A protein and the small-molecule ligand that binds it are described below.
Small molecule (SMILES): CCC(CC)O[C@@H]1C=C(C(=O)O)C[C@H](N)[C@H]1NC(C)=O

Sequence of chain 1.B:
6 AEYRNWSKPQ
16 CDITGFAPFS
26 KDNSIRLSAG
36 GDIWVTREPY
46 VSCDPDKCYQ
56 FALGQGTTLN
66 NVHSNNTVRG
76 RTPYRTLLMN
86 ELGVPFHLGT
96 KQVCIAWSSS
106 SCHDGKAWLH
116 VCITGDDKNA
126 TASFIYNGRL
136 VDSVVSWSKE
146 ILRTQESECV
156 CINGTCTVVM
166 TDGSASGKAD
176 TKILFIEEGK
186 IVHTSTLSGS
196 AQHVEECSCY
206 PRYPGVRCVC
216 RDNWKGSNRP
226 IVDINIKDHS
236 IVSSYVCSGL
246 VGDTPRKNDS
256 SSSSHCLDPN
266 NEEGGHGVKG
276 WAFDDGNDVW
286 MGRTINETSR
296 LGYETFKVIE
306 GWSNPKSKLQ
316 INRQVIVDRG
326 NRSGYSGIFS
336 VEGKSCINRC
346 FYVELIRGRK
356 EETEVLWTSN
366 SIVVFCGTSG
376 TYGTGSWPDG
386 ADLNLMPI

Binding-site contacts:
Ligand atom C5 contacts residue TYR330 of chain 1.B at 4.3 Å (hydrophobic).
Ligand atom C10 contacts residue ARG76 of chain 1.B at 3.4 Å.
Ligand atom C1 contacts residue ARG216 of chain 1.B at 3.9 Å.
Ligand atom O1A contacts residue TYR330 of chain 1.B at 3.4 Å (h-bond).
Ligand atom C11 contacts residue ILE146 of chain 1.B at 4.0 Å (hydrophobic).
Ligand atom C81 contacts residue ARG148 of chain 1.B at 3.8 Å.
Ligand atom O10 contacts residue ARG76 of chain 1.B at 2.3 Å (salt-bridge).
Ligand atom C3 contacts residue ARG42 of chain 1.B at 3.9 Å.
Ligand atom C1 contacts residue ARG42 of chain 1.B at 4.2 Å.
Ligand atom C91 contacts residue GLU200 of chain 1.B at 3.7 Å.
Ligand atom C6 contacts residue GLU201 of chain 1.B at 3.7 Å.
Ligand atom O1B contacts residue ARG216 of chain 1.B at 2.9 Å (salt-bridge).
Ligand atom O1A contacts residue ARG295 of chain 1.B at 2.9 Å (salt-bridge).
Ligand atom C1 contacts residue TYR330 of chain 1.B at 2.9 Å (hydrophobic).
Ligand atom C2 contacts residue TYR330 of chain 1.B at 3.0 Å (hydrophobic).
Ligand atom C4 contacts residue GLU201 of chain 1.B at 4.2 Å.
Ligand atom C11 contacts residue ARG76 of chain 1.B at 3.6 Å.
Ligand atom C7 contacts residue TYR330 of chain 1.B at 3.5 Å (hydrophobic).
Ligand atom N4 contacts residue GLU43 of chain 1.B at 3.0 Å (salt-bridge).
Ligand atom C11 contacts residue TRP102 of chain 1.B at 3.8 Å (hydrophobic).
Ligand atom C8 contacts residue ARG148 of chain 1.B at 4.2 Å.
Ligand atom O1B contacts residue TYR330 of chain 1.B at 3.2 Å (h-bond).
Ligand atom C91 contacts residue ASN218 of chain 1.B at 3.5 Å.
Ligand atom C82 contacts residue ARG148 of chain 1.B at 3.9 Å.
Ligand atom C9 contacts residue ARG216 of chain 1.B at 3.8 Å.
Ligand atom O1B contacts residue HIS271 of chain 1.B at 3.7 Å.
Ligand atom C6 contacts residue TYR330 of chain 1.B at 3.7 Å (hydrophobic).
Ligand atom C1 contacts residue ARG295 of chain 1.B at 3.5 Å.
Ligand atom C82 contacts residue ARG76 of chain 1.B at 4.3 Å.
Ligand atom O1A contacts residue ARG42 of chain 1.B at 3.1 Å (salt-bridge).
Ligand atom C91 contacts residue ARG216 of chain 1.B at 3.8 Å.
Ligand atom C4 contacts residue GLU43 of chain 1.B at 3.9 Å.
Ligand atom O1B contacts residue ARG295 of chain 1.B at 2.8 Å (salt-bridge).
Ligand atom C82 contacts residue ILE146 of chain 1.B at 4.0 Å (hydrophobic).
Ligand atom C3 contacts residue GLU43 of chain 1.B at 4.0 Å.
Ligand atom C9 contacts residue GLU201 of chain 1.B at 3.7 Å.
Ligand atom C3 contacts residue TYR330 of chain 1.B at 3.4 Å (hydrophobic).
Ligand atom C7 contacts residue ARG216 of chain 1.B at 4.3 Å.
Ligand atom C4 contacts residue TYR330 of chain 1.B at 3.6 Å (hydrophobic).
Ligand atom C81 contacts residue ALA170 of chain 1.B at 3.8 Å (hydrophobic).